A protein and the small-molecule ligand that binds it are described below.
Small molecule (SMILES): NC(=O)c1cc([N+](=O)[O-])ccc1NCc1cccnc1

Binding-site contacts:
Ligand atom O10 contacts residue PHE90 of chain 1.A at 3.3 Å.
Ligand atom C20 contacts residue ILE18 of chain 1.A at 3.9 Å (hydrophobic).
Ligand atom O12 contacts residue VAL26 of chain 1.A at 3.4 Å.
Ligand atom C8 contacts residue ALA39 of chain 1.A at 3.5 Å (hydrophobic).
Ligand atom C14 contacts residue HIS92 of chain 1.A at 4.0 Å.
Ligand atom C17 contacts residue ILE18 of chain 1.A at 3.8 Å (hydrophobic).
Ligand atom C17 contacts residue HIS92 of chain 1.A at 3.5 Å.
Ligand atom C17 contacts residue LEU91 of chain 1.A at 3.3 Å (hydrophobic).
Ligand atom C14 contacts residue LEU91 of chain 1.A at 3.1 Å (hydrophobic).
Ligand atom C6 contacts residue LEU142 of chain 1.A at 3.7 Å (hydrophobic).
Ligand atom C6 contacts residue ILE18 of chain 1.A at 3.9 Å (hydrophobic).
Ligand atom C8 contacts residue GLU89 of chain 1.A at 3.9 Å.
Ligand atom C8 contacts residue LEU142 of chain 1.A at 3.5 Å (hydrophobic).
Ligand atom C15 contacts residue ILE18 of chain 1.A at 3.8 Å (hydrophobic).
Ligand atom N9 contacts residue LEU142 of chain 1.A at 3.5 Å.
Ligand atom C14 contacts residue GLN93 of chain 1.A at 3.8 Å.
Ligand atom N11 contacts residue VAL26 of chain 1.A at 3.5 Å.
Ligand atom C18 contacts residue LEU91 of chain 1.A at 3.6 Å (hydrophobic).
Ligand atom C19 contacts residue ILE18 of chain 1.A at 3.9 Å (hydrophobic).
Ligand atom C8 contacts residue LEU91 of chain 1.A at 4.0 Å (hydrophobic).
Ligand atom C5 contacts residue LEU142 of chain 1.A at 3.6 Å (hydrophobic).
Ligand atom C14 contacts residue LEU142 of chain 1.A at 3.9 Å (hydrophobic).
Ligand atom O13 contacts residue VAL26 of chain 1.A at 3.2 Å.
Ligand atom C5 contacts residue ALA39 of chain 1.A at 4.0 Å (hydrophobic).
Ligand atom C1 contacts residue ILE18 of chain 1.A at 3.5 Å (hydrophobic).
Ligand atom N7 contacts residue LEU142 of chain 1.A at 3.8 Å.
Ligand atom C18 contacts residue ILE18 of chain 1.A at 3.8 Å (hydrophobic).
Ligand atom N9 contacts residue GLU89 of chain 1.A at 2.9 Å (salt-bridge).
Ligand atom C4 contacts residue ALA39 of chain 1.A at 3.9 Å (hydrophobic).
Ligand atom O10 contacts residue GLU89 of chain 1.A at 3.9 Å.
Ligand atom N9 contacts residue ALA39 of chain 1.A at 3.4 Å.
Ligand atom O10 contacts residue LEU91 of chain 1.A at 2.9 Å (h-bond).
Ligand atom N7 contacts residue LEU91 of chain 1.A at 2.9 Å (h-bond).
Ligand atom O10 contacts residue ALA39 of chain 1.A at 3.8 Å.
Ligand atom C2 contacts residue ILE18 of chain 1.A at 3.8 Å (hydrophobic).
Ligand atom C17 contacts residue PHE90 of chain 1.A at 3.8 Å (hydrophobic).
Ligand atom C3 contacts residue VAL26 of chain 1.A at 3.9 Å (hydrophobic).
Ligand atom N16 contacts residue ILE18 of chain 1.A at 3.8 Å.
Ligand atom C18 contacts residue HIS92 of chain 1.A at 3.7 Å.
Ligand atom N16 contacts residue HIS92 of chain 1.A at 3.8 Å.

Sequence of chain 1.A:
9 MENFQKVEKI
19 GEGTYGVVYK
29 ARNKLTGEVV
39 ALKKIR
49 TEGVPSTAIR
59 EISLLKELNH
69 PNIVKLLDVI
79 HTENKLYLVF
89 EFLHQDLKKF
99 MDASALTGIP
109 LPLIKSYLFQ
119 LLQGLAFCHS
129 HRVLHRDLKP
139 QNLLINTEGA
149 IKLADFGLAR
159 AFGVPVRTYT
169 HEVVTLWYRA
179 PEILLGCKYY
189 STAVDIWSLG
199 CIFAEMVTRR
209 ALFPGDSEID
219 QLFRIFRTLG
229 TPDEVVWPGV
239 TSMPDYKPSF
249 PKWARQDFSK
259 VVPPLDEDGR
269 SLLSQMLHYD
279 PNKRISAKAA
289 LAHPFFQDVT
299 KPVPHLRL